Sequence of chain 1.A:
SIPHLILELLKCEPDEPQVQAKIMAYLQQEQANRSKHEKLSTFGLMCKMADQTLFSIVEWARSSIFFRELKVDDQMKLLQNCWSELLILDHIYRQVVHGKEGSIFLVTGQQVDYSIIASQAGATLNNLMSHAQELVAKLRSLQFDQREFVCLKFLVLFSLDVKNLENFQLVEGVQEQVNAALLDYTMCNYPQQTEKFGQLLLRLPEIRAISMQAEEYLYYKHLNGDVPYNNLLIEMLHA

Binding-site contacts:
Ligand atom C06 contacts residue CYS50 of chain 1.A at 3.6 Å (hydrophobic).
Ligand atom O29 contacts residue ARG97 of chain 1.A at 4.0 Å.
Ligand atom C21 contacts residue HIS94 of chain 1.A at 3.6 Å.
Ligand atom C05 contacts residue LEU221 of chain 1.A at 3.6 Å (hydrophobic).
Ligand atom C22 contacts residue ALA135 of chain 1.A at 3.9 Å (hydrophobic).
Ligand atom O31 contacts residue ARG97 of chain 1.A at 3.9 Å.
Ligand atom C22 contacts residue MET132 of chain 1.A at 3.9 Å (hydrophobic).
Ligand atom C15 contacts residue MET49 of chain 1.A at 4.0 Å (hydrophobic).
Ligand atom C23 contacts residue MET132 of chain 1.A at 3.7 Å (hydrophobic).
Ligand atom C15 contacts residue MET132 of chain 1.A at 3.9 Å (hydrophobic).
Ligand atom C04 contacts residue LEU221 of chain 1.A at 3.8 Å (hydrophobic).
Ligand atom C21 contacts residue ILE91 of chain 1.A at 3.9 Å (hydrophobic).
Ligand atom O29 contacts residue LEU109 of chain 1.A at 3.7 Å.
Ligand atom C05 contacts residue CYS50 of chain 1.A at 3.6 Å (hydrophobic).
Ligand atom C22 contacts residue ILE91 of chain 1.A at 3.8 Å (hydrophobic).
Ligand atom C18 contacts residue THR45 of chain 1.A at 3.8 Å.
Ligand atom N30 contacts residue ALA53 of chain 1.A at 3.4 Å (h-bond).
Ligand atom C24 contacts residue ILE91 of chain 1.A at 3.9 Å (hydrophobic).
Ligand atom N30 contacts residue MET52 of chain 1.A at 3.1 Å.
Ligand atom C06 contacts residue PHE46 of chain 1.A at 3.6 Å (hydrophobic).
Ligand atom O31 contacts residue THR56 of chain 1.A at 3.1 Å (h-bond).
Ligand atom C07 contacts residue MET49 of chain 1.A at 3.6 Å (hydrophobic).
Ligand atom C16 contacts residue ILE120 of chain 1.A at 3.6 Å (hydrophobic).
Ligand atom O29 contacts residue MET52 of chain 1.A at 3.5 Å (h-bond).
Ligand atom C33 contacts residue ILE91 of chain 1.A at 4.0 Å (hydrophobic).
Ligand atom C32 contacts residue HIS94 of chain 1.A at 3.7 Å.
Ligand atom C17 contacts residue MET49 of chain 1.A at 3.7 Å (hydrophobic).
Ligand atom C22 contacts residue HIS94 of chain 1.A at 3.9 Å.
Ligand atom C14 contacts residue MET132 of chain 1.A at 3.9 Å (hydrophobic).
Ligand atom C23 contacts residue LEU131 of chain 1.A at 3.6 Å (hydrophobic).
Ligand atom O29 contacts residue VAL110 of chain 1.A at 3.0 Å (h-bond).
Ligand atom C06 contacts residue LEU221 of chain 1.A at 3.9 Å (hydrophobic).
Ligand atom S28 contacts residue VAL110 of chain 1.A at 3.9 Å.
Ligand atom C16 contacts residue MET49 of chain 1.A at 3.8 Å (hydrophobic).
Ligand atom C18 contacts residue MET49 of chain 1.A at 4.0 Å (hydrophobic).
Ligand atom C04 contacts residue ALA53 of chain 1.A at 3.9 Å (hydrophobic).
Ligand atom C23 contacts residue ILE91 of chain 1.A at 3.8 Å (hydrophobic).
Ligand atom C06 contacts residue MET49 of chain 1.A at 3.8 Å (hydrophobic).
Ligand atom C24 contacts residue LEU131 of chain 1.A at 3.9 Å (hydrophobic).
Ligand atom O31 contacts residue VAL110 of chain 1.A at 3.7 Å.

The small molecule below binds the protein below.
Small molecule (SMILES): C=C(c1ccccc1)[C@@]12CC[C@H](OS(N)(=O)=O)[C@@H]1CC(CCCCCC)=C2c1ccccc1